This protein binds this small molecule.
Small molecule (SMILES): CC(=O)N[C@H]1[C@H](O[C@H]2[C@H](O)[C@@H](NC(C)=O)CO[C@@H]2CO[C@H]2O[C@@H](C)[C@@H](O)[C@@H](O)[C@@H]2O)O[C@H](CO)[C@@H](O)[C@@H]1O

Binding-site contacts:
Ligand atom O5 contacts residue ASN245 of chain 7.A at 4.0 Å.
Ligand atom C5 contacts residue PRO281 of chain 7.A at 4.5 Å (hydrophobic).
Ligand atom O5 contacts residue ASN241 of chain 7.A at 2.4 Å (h-bond).
Ligand atom C7 contacts residue ASN241 of chain 7.A at 4.0 Å.
Ligand atom C4 contacts residue ASN245 of chain 7.A at 4.4 Å.
Ligand atom C5 contacts residue PHE278 of chain 7.A at 4.5 Å (hydrophobic).
Ligand atom O3 contacts residue PHE278 of chain 7.A at 3.5 Å (h-bond).
Ligand atom C5 contacts residue ASN245 of chain 7.A at 3.5 Å.
Ligand atom C4 contacts residue ASN241 of chain 7.A at 4.4 Å.
Ligand atom C8 contacts residue TYR237 of chain 7.A at 4.3 Å (hydrophobic).
Ligand atom C1 contacts residue TYR237 of chain 7.A at 4.5 Å (hydrophobic).
Ligand atom C1 contacts residue ASN245 of chain 7.A at 4.2 Å.
Ligand atom C5 contacts residue ASN241 of chain 7.A at 3.7 Å.
Ligand atom C4 contacts residue PHE278 of chain 7.A at 3.3 Å (hydrophobic).
Ligand atom C7 contacts residue PRO281 of chain 7.A at 4.3 Å (hydrophobic).
Ligand atom O4 contacts residue LEU249 of chain 7.A at 3.9 Å.
Ligand atom C1 contacts residue ASN241 of chain 7.A at 1.5 Å.
Ligand atom C5 contacts residue ASN245 of chain 7.A at 4.0 Å.
Ligand atom O3 contacts residue VAL280 of chain 7.A at 3.7 Å.
Ligand atom N2 contacts residue TYR237 of chain 7.A at 4.1 Å.
Ligand atom O3 contacts residue PRO281 of chain 7.A at 3.8 Å.
Ligand atom O5 contacts residue ASN245 of chain 7.A at 3.0 Å (h-bond).
Ligand atom C1 contacts residue ASN245 of chain 7.A at 4.0 Å.
Ligand atom N2 contacts residue ASN241 of chain 7.A at 3.0 Å (h-bond).
Ligand atom C3 contacts residue PHE278 of chain 7.A at 3.7 Å (hydrophobic).
Ligand atom O5 contacts residue PRO281 of chain 7.A at 4.5 Å.
Ligand atom O7 contacts residue PRO281 of chain 7.A at 3.3 Å.
Ligand atom C3 contacts residue ASN241 of chain 7.A at 3.9 Å.
Ligand atom O7 contacts residue ASN241 of chain 7.A at 4.5 Å.
Ligand atom C4 contacts residue LEU249 of chain 7.A at 4.4 Å (hydrophobic).
Ligand atom C2 contacts residue ASN241 of chain 7.A at 2.6 Å.
Ligand atom O2 contacts residue PRO281 of chain 7.A at 4.1 Å.
Ligand atom C6 contacts residue LYS248 of chain 7.A at 4.0 Å.
Ligand atom C6 contacts residue LEU249 of chain 7.A at 3.8 Å (hydrophobic).
Ligand atom O4 contacts residue PHE278 of chain 7.A at 3.8 Å.
Ligand atom C6 contacts residue ASN245 of chain 7.A at 3.6 Å.
Ligand atom O6 contacts residue ASN245 of chain 7.A at 4.4 Å.
Ligand atom O3 contacts residue PRO281 of chain 7.A at 3.9 Å.
Ligand atom C6 contacts residue ASN245 of chain 7.A at 3.8 Å.

Sequence of chain 7.A:
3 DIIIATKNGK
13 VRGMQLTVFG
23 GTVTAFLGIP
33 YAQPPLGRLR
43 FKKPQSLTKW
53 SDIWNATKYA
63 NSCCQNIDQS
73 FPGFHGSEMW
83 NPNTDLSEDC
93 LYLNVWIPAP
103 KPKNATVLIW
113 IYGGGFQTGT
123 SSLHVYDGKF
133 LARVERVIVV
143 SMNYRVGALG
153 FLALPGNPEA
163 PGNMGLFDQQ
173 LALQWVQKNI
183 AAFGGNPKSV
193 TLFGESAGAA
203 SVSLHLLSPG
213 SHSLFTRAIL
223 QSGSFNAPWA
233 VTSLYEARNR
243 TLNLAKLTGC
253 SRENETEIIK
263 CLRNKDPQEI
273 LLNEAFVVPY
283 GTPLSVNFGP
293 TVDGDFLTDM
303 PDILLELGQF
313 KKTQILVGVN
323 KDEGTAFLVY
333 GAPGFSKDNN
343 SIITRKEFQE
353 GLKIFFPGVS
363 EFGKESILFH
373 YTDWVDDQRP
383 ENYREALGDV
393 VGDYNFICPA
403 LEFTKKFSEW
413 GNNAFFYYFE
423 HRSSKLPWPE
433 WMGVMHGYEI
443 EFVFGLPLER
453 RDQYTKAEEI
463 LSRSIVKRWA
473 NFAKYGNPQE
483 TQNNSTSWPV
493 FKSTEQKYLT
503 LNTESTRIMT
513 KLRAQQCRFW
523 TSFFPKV